The protein below binds the small molecule below.
Small molecule (SMILES): O=c1ccc2c([nH]1)CCC[C@@H]2NCCCCCCCCCCCCN[C@H]1CCCc2[nH]c(=O)ccc21

Sequence of chain 1.A:
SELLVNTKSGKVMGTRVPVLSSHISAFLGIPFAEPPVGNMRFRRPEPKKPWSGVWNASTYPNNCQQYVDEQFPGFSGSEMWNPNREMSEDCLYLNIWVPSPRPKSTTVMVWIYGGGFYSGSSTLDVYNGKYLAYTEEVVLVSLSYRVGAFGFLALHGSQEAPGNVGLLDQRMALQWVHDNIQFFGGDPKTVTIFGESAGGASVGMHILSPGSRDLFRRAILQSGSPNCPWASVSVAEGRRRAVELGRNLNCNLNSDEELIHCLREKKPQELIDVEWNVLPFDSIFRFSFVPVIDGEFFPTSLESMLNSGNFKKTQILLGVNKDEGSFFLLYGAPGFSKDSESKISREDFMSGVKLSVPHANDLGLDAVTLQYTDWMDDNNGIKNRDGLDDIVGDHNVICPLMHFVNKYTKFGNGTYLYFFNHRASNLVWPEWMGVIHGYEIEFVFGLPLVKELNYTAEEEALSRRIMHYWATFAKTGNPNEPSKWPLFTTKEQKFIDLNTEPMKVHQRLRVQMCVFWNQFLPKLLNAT

Binding-site contacts:
Ligand atom C69 contacts residue PHE331 of chain 1.A at 3.5 Å (hydrophobic).
Ligand atom C39 contacts residue GLY441 of chain 1.A at 3.8 Å.
Ligand atom O7 contacts residue ILE287 of chain 1.A at 3.5 Å.
Ligand atom C1 contacts residue PHE288 of chain 1.A at 3.7 Å (hydrophobic).
Ligand atom C63 contacts residue TYR70 of chain 1.A at 3.5 Å (hydrophobic).
Ligand atom C14 contacts residue TRP279 of chain 1.A at 3.7 Å (hydrophobic).
Ligand atom C70 contacts residue PHE330 of chain 1.A at 3.2 Å (hydrophobic).
Ligand atom C31 contacts residue TRP84 of chain 1.A at 3.5 Å (hydrophobic).
Ligand atom C34 contacts residue GLY118 of chain 1.A at 3.7 Å.
Ligand atom O7 contacts residue PHE288 of chain 1.A at 2.7 Å (h-bond).
Ligand atom O7 contacts residue PHE331 of chain 1.A at 3.8 Å.
Ligand atom C1 contacts residue ILE287 of chain 1.A at 3.6 Å (hydrophobic).
Ligand atom C33 contacts residue TRP84 of chain 1.A at 3.5 Å (hydrophobic).
Ligand atom O35 contacts residue GLY123 of chain 1.A at 3.6 Å.
Ligand atom C36 contacts residue GLU199 of chain 1.A at 3.1 Å.
Ligand atom C29 contacts residue GLY118 of chain 1.A at 3.4 Å.
Ligand atom O35 contacts residue TYR116 of chain 1.A at 3.6 Å.
Ligand atom C9 contacts residue SER286 of chain 1.A at 3.5 Å.
Ligand atom C32 contacts residue TRP84 of chain 1.A at 3.5 Å (hydrophobic).
Ligand atom C38 contacts residue PHE330 of chain 1.A at 3.8 Å (hydrophobic).
Ligand atom C5 contacts residue GLY335 of chain 1.A at 3.7 Å.
Ligand atom C37 contacts residue TRP84 of chain 1.A at 3.6 Å (hydrophobic).
Ligand atom C29 contacts residue TYR130 of chain 1.A at 3.1 Å (hydrophobic).
Ligand atom C67 contacts residue TYR121 of chain 1.A at 3.6 Å (hydrophobic).
Ligand atom O35 contacts residue TYR130 of chain 1.A at 2.7 Å (h-bond).
Ligand atom C3 contacts residue SER286 of chain 1.A at 3.8 Å.
Ligand atom C6 contacts residue GLY335 of chain 1.A at 3.8 Å.
Ligand atom N30 contacts residue GLY117 of chain 1.A at 3.8 Å.
Ligand atom C66 contacts residue TRP279 of chain 1.A at 3.7 Å (hydrophobic).
Ligand atom N30 contacts residue GLY118 of chain 1.A at 3.6 Å.
Ligand atom C5 contacts residue TYR334 of chain 1.A at 3.6 Å (hydrophobic).
Ligand atom N2 contacts residue SER286 of chain 1.A at 3.6 Å (h-bond).
Ligand atom N30 contacts residue TRP84 of chain 1.A at 3.8 Å.
Ligand atom C39 contacts residue HIS440 of chain 1.A at 3.7 Å.
Ligand atom C66 contacts residue TYR121 of chain 1.A at 3.3 Å (hydrophobic).
Ligand atom C64 contacts residue TYR70 of chain 1.A at 3.7 Å (hydrophobic).
Ligand atom O35 contacts residue GLY117 of chain 1.A at 3.2 Å (h-bond).
Ligand atom C64 contacts residue TRP279 of chain 1.A at 3.8 Å (hydrophobic).
Ligand atom N30 contacts residue TYR130 of chain 1.A at 3.1 Å (h-bond).
Ligand atom O35 contacts residue GLY118 of chain 1.A at 3.5 Å (h-bond).